This protein binds this small molecule.
Small molecule (SMILES): CC(C)C[C@@H](N)[C@H](O)C(=O)N[C@H](C(=O)N[C@@H](C(=O)N[C@@H](CC(=O)O)C(=O)O)C(C)C)C(C)C

Sequence of chain 10.A:
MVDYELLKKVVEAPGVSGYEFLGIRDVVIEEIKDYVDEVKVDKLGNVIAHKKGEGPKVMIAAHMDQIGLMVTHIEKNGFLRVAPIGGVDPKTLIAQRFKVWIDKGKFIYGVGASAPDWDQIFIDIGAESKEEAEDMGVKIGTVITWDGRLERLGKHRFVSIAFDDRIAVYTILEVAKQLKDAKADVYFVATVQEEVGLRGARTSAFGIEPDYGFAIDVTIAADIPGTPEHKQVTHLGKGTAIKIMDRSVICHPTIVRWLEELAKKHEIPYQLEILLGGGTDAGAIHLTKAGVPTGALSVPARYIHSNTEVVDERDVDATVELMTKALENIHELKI

Binding-site contacts:
Ligand atom C6 contacts residue ZN1 of chain 10.D at 2.9 Å.
Ligand atom CA contacts residue ASP182 of chain 10.A at 3.6 Å.
Ligand atom OXT contacts residue HIS323 of chain 10.A at 2.8 Å.
Ligand atom O1 contacts residue ZN1 of chain 10.D at 2.1 Å.
Ligand atom C5 contacts residue LEU293 of chain 10.A at 3.4 Å (hydrophobic).
Ligand atom N contacts residue GLU212 of chain 10.A at 3.4 Å (salt-bridge).
Ligand atom O1 contacts residue GLU212 of chain 10.A at 2.9 Å (salt-bridge).
Ligand atom O1 contacts residue ZN1 of chain 10.C at 2.0 Å.
Ligand atom CG2 contacts residue GLU212 of chain 10.A at 3.5 Å.
Ligand atom C6 contacts residue ZN1 of chain 10.C at 2.8 Å.
Ligand atom CA contacts residue ZN1 of chain 10.C at 2.9 Å.
Ligand atom N contacts residue ZN1 of chain 10.C at 2.2 Å.
Ligand atom O1 contacts residue HIS68 of chain 10.A at 3.1 Å (h-bond).
Ligand atom OD1 contacts residue ILE238 of chain 10.A at 3.6 Å.
Ligand atom N contacts residue ASP235 of chain 10.A at 2.7 Å (salt-bridge).
Ligand atom O contacts residue HIS323 of chain 10.A at 3.0 Å (h-bond).
Ligand atom O1 contacts residue GLU213 of chain 10.A at 3.1 Å (salt-bridge).
Ligand atom O contacts residue GLU213 of chain 10.A at 3.2 Å (salt-bridge).
Ligand atom OD2 contacts residue ILE238 of chain 10.A at 2.8 Å.
Ligand atom O1 contacts residue ASP182 of chain 10.A at 3.0 Å (salt-bridge).
Ligand atom O contacts residue ILE322 of chain 10.A at 3.3 Å.
Ligand atom C contacts residue ILE322 of chain 10.A at 3.5 Å (hydrophobic).
Ligand atom O contacts residue HIS323 of chain 10.A at 3.1 Å (h-bond).
Ligand atom C contacts residue ZN1 of chain 10.D at 2.9 Å.
Ligand atom C contacts residue GLU213 of chain 10.A at 3.5 Å.
Ligand atom C3 contacts residue VAL236 of chain 10.A at 3.3 Å (hydrophobic).
Ligand atom N contacts residue VAL236 of chain 10.A at 3.4 Å (h-bond).
Ligand atom CA contacts residue ZN1 of chain 10.D at 3.4 Å.
Ligand atom C6 contacts residue GLU212 of chain 10.A at 3.2 Å.
Ligand atom O contacts residue ZN1 of chain 10.D at 2.4 Å.
Ligand atom N contacts residue ASP182 of chain 10.A at 3.4 Å (salt-bridge).
Ligand atom N contacts residue GLY297 of chain 10.A at 3.3 Å (h-bond).
Ligand atom CG contacts residue ILE238 of chain 10.A at 3.2 Å (hydrophobic).
Ligand atom OD2 contacts residue ILE322 of chain 10.A at 3.1 Å.
Ligand atom C2 contacts residue GLY297 of chain 10.A at 3.6 Å.
Ligand atom OXT contacts residue ILE322 of chain 10.A at 3.0 Å.
Ligand atom C5 contacts residue VAL236 of chain 10.A at 3.3 Å (hydrophobic).
Ligand atom C contacts residue HIS323 of chain 10.A at 3.3 Å.
Ligand atom O contacts residue GLY296 of chain 10.A at 3.5 Å.
Ligand atom O contacts residue GLY297 of chain 10.A at 3.3 Å (h-bond).